Binding-site contacts:
Ligand atom C7 contacts residue ASN16 of chain 1.G at 3.1 Å.
Ligand atom C4 contacts residue ASN16 of chain 1.G at 4.1 Å.
Ligand atom C1 contacts residue ASN16 of chain 1.G at 1.2 Å.
Ligand atom C8 contacts residue ASN16 of chain 1.G at 4.0 Å.
Ligand atom C5 contacts residue ASN16 of chain 1.G at 3.5 Å.
Ligand atom O5 contacts residue ASN16 of chain 1.G at 2.4 Å (h-bond).
Ligand atom N2 contacts residue ASN16 of chain 1.G at 2.5 Å (h-bond).
Ligand atom C3 contacts residue ASN16 of chain 1.G at 3.5 Å.
Ligand atom O7 contacts residue ASN16 of chain 1.G at 3.0 Å (h-bond).
Ligand atom C2 contacts residue ASN16 of chain 1.G at 2.3 Å.

Sequence of chain 1.G:
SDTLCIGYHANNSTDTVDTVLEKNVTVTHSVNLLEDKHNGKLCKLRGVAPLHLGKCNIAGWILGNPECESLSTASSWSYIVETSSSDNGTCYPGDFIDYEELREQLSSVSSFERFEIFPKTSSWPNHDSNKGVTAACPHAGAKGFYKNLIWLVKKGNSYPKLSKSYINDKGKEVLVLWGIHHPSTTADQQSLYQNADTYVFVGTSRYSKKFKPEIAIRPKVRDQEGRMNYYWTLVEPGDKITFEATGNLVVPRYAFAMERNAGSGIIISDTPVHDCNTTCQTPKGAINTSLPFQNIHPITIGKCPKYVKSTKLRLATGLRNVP

This small molecule binds to this protein.
Small molecule (SMILES): CC(=O)N[C@@H]1[C@@H](O)[C@H](O)[C@@H](CO)O[C@H]1O